The small molecule below binds the protein below.
Small molecule (SMILES): CC(=O)N[C@H]1[C@H](O[C@H]2[C@H](O)[C@@H](NC(C)=O)CO[C@@H]2CO)O[C@H](CO)[C@@H](O)[C@@H]1O

Sequence of chain 10.Y:
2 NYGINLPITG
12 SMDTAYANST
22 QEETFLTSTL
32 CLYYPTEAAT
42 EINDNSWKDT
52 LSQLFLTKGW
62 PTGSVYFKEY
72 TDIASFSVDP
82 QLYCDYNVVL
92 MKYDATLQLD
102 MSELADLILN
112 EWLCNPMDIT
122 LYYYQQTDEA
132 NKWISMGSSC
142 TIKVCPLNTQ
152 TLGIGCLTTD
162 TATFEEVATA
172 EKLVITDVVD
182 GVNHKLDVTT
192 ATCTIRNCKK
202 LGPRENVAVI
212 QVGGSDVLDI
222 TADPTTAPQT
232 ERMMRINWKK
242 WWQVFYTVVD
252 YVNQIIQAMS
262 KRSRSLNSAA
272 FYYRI

Binding-site contacts:
Ligand atom C4 contacts residue ASN19 of chain 10.Y at 4.5 Å.
Ligand atom C2 contacts residue ASN19 of chain 10.Y at 3.4 Å.
Ligand atom C6 contacts residue ASN19 of chain 10.Y at 4.1 Å.
Ligand atom O6 contacts residue ASN19 of chain 10.Y at 4.4 Å.
Ligand atom C1 contacts residue ASN19 of chain 10.Y at 1.9 Å.
Ligand atom N2 contacts residue ASN19 of chain 10.Y at 4.0 Å.
Ligand atom C5 contacts residue ASN19 of chain 10.Y at 3.3 Å.
Ligand atom O5 contacts residue ASN19 of chain 10.Y at 2.2 Å (h-bond).
Ligand atom C3 contacts residue ASN19 of chain 10.Y at 4.4 Å.
Ligand atom O7 contacts residue ASN19 of chain 10.Y at 4.4 Å.
Ligand atom C8 contacts residue TYR17 of chain 10.Y at 4.0 Å (hydrophobic).